Sequence of chain 2.A:
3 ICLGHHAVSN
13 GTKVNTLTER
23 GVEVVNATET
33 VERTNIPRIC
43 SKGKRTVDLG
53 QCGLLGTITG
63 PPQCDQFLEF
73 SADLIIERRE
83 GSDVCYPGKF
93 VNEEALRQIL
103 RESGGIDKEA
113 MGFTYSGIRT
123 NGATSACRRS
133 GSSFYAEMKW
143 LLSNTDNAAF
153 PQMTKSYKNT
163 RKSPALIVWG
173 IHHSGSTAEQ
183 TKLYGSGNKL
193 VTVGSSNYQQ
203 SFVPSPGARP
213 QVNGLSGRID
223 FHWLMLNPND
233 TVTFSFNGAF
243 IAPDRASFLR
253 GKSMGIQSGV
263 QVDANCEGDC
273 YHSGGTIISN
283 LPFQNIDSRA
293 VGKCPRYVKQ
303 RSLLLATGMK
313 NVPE

A protein and the small-molecule ligand that binds it are described below.
Small molecule (SMILES): CC(=O)N[C@@H]1[C@@H](O)[C@H](O)[C@@H](CO)O[C@H]1O

Binding-site contacts:
Ligand atom C8 contacts residue GLY78 of chain 2.B at 3.9 Å.
Ligand atom N2 contacts residue GLY78 of chain 2.B at 4.2 Å.
Ligand atom C7 contacts residue ASN79 of chain 2.B at 3.8 Å.
Ligand atom N2 contacts residue ASN82 of chain 2.B at 2.9 Å (h-bond).
Ligand atom N2 contacts residue GLU72 of chain 2.B at 3.9 Å.
Ligand atom O7 contacts residue ASN82 of chain 2.B at 4.4 Å.
Ligand atom O5 contacts residue ASN82 of chain 2.B at 2.3 Å (h-bond).
Ligand atom C2 contacts residue ASN82 of chain 2.B at 2.5 Å.
Ligand atom C7 contacts residue ASN82 of chain 2.B at 3.9 Å.
Ligand atom C1 contacts residue ASN82 of chain 2.B at 1.4 Å.
Ligand atom O7 contacts residue ASN79 of chain 2.B at 4.0 Å.
Ligand atom C7 contacts residue GLU72 of chain 2.B at 3.4 Å.
Ligand atom C8 contacts residue GLU72 of chain 2.B at 3.3 Å.
Ligand atom C8 contacts residue ASN79 of chain 2.B at 3.3 Å.
Ligand atom C8 contacts residue LYS75 of chain 2.B at 3.7 Å.
Ligand atom C3 contacts residue ASN82 of chain 2.B at 3.8 Å.
Ligand atom C5 contacts residue ASN82 of chain 2.B at 3.6 Å.
Ligand atom C3 contacts residue GLU72 of chain 2.B at 4.4 Å.
Ligand atom O3 contacts residue GLU72 of chain 2.B at 3.5 Å (salt-bridge).
Ligand atom C4 contacts residue ASN82 of chain 2.B at 4.2 Å.
Ligand atom O6 contacts residue ARG291 of chain 2.A at 4.5 Å.
Ligand atom O7 contacts residue GLU72 of chain 2.B at 3.7 Å.

Sequence of chain 2.B:
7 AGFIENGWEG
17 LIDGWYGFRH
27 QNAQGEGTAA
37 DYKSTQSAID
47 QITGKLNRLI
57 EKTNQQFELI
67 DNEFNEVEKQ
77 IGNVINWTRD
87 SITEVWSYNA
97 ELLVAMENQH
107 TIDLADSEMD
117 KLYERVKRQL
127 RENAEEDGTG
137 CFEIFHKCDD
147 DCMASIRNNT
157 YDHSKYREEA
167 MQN